Binding-site contacts:
Ligand atom CG2 contacts residue PHE71 of chain 56.A at 4.0 Å (hydrophobic).
Ligand atom CD1 contacts residue THR349 of chain 56.A at 4.3 Å.

Sequence of chain 56.A:
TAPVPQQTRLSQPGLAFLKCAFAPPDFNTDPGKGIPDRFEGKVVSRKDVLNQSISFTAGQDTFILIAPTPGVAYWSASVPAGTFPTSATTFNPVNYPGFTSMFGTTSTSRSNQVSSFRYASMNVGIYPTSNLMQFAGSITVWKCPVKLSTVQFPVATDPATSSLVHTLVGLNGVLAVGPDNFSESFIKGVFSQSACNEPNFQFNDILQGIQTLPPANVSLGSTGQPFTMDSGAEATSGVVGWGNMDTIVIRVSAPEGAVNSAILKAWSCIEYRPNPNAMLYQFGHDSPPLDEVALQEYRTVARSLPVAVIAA

A protein and the small-molecule ligand that binds it are described below.
Small molecule (SMILES): CC[C@H](C)[C@@H](C=O)NC(=O)[C@H](CO)NC(=O)[C@H](CCCCN)NC(=O)[C@@H](N)C(C)C